Binding-site contacts:
Ligand atom CG contacts residue SER134 of chain 1.D at 3.5 Å.
Ligand atom O contacts residue SER134 of chain 1.D at 3.4 Å.
Ligand atom C1 contacts residue HIS63 of chain 1.D at 3.6 Å.
Ligand atom CB contacts residue SER132 of chain 1.D at 3.1 Å.
Ligand atom FB3 contacts residue SER132 of chain 1.D at 2.8 Å.
Ligand atom O contacts residue LEU133 of chain 1.D at 3.5 Å (h-bond).
Ligand atom FB3 contacts residue HIS63 of chain 1.D at 2.8 Å.
Ligand atom N contacts residue SER132 of chain 1.D at 2.7 Å (h-bond).
Ligand atom FB2 contacts residue SER132 of chain 1.D at 2.9 Å.
Ligand atom O contacts residue GLY164 of chain 1.D at 3.3 Å.
Ligand atom N contacts residue SER135 of chain 1.D at 2.7 Å (h-bond).
Ligand atom O contacts residue SER135 of chain 1.D at 3.1 Å (h-bond).
Ligand atom C contacts residue SER135 of chain 1.D at 3.5 Å.
Ligand atom CG1 contacts residue SER134 of chain 1.D at 3.4 Å.
Ligand atom C contacts residue SER132 of chain 1.D at 3.8 Å.
Ligand atom CA contacts residue SER132 of chain 1.D at 2.4 Å.
Ligand atom OD2 contacts residue ARG137 of chain 1.D at 3.3 Å.
Ligand atom C contacts residue ARG137 of chain 1.D at 3.6 Å.
Ligand atom FB1 contacts residue SER132 of chain 1.D at 3.7 Å.
Ligand atom OD2 contacts residue GLU31 of chain 1.D at 3.6 Å (salt-bridge).
Ligand atom O contacts residue ARG165 of chain 1.D at 3.1 Å (salt-bridge).
Ligand atom O contacts residue ARG137 of chain 1.D at 2.9 Å (salt-bridge).
Ligand atom O contacts residue SER132 of chain 1.D at 2.3 Å (h-bond).
Ligand atom O contacts residue ARG165 of chain 1.D at 2.9 Å (salt-bridge).
Ligand atom C1 contacts residue SER132 of chain 1.D at 2.5 Å.
Ligand atom CA contacts residue LEU133 of chain 1.D at 3.7 Å (hydrophobic).
Ligand atom CG2 contacts residue SER135 of chain 1.D at 3.1 Å.
Ligand atom OD1 contacts residue HIS63 of chain 1.D at 3.6 Å (h-bond).
Ligand atom C contacts residue SER132 of chain 1.D at 1.4 Å.
Ligand atom FB1 contacts residue ARG165 of chain 1.D at 3.2 Å.
Ligand atom OD1 contacts residue SER134 of chain 1.D at 2.3 Å (h-bond).
Ligand atom CA contacts residue SER135 of chain 1.D at 3.3 Å.
Ligand atom CG contacts residue HIS63 of chain 1.D at 3.5 Å.
Ligand atom N contacts residue HIS63 of chain 1.D at 3.6 Å (h-bond).
Ligand atom O contacts residue ARG136 of chain 1.D at 3.3 Å.
Ligand atom CG1 contacts residue SER135 of chain 1.D at 3.3 Å.
Ligand atom OD1 contacts residue GLU31 of chain 1.D at 3.1 Å (salt-bridge).
Ligand atom N contacts residue LEU133 of chain 1.D at 3.0 Å (h-bond).
Ligand atom CB contacts residue HIS63 of chain 1.D at 3.5 Å.
Ligand atom C contacts residue HIS63 of chain 1.D at 3.7 Å.

The protein below binds the small molecule below.
Small molecule (SMILES): CC(=O)N[C@H](C(=O)N[C@H](C(=O)N[C@@H](CC(=O)N(C)C)C(=O)N[C@@H](C)[C@H](O)C(F)(F)F)C(C)(C)C(=O)O)C(C)C

Sequence of chain 1.D:
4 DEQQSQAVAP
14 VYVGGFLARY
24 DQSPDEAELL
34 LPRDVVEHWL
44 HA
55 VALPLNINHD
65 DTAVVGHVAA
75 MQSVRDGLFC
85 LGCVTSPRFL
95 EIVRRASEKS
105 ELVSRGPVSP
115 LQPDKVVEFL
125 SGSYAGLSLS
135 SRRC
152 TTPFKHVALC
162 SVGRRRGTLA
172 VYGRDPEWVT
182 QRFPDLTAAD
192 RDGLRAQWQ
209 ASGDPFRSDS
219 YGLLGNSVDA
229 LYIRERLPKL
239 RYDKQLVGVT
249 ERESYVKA